Sequence of chain 1.A:
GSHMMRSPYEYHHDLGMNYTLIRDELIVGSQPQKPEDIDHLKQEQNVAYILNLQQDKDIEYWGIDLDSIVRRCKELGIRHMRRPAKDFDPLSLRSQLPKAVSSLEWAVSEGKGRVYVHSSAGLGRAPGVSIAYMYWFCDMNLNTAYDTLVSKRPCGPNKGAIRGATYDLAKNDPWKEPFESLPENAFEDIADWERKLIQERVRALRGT

A protein and the small-molecule ligand that binds it are described below.
Small molecule (SMILES): OC[C@H]1O[C@H](O[C@H]2[C@H](O)[C@@H](O)[C@@H](O[C@H]3[C@H](O)[C@@H](O)[C@@H](O[C@H]4[C@H](O)[C@@H](O)[C@@H](O[C@H]5[C@H](O)[C@@H](O)[C@@H](O)O[C@@H]5CO)O[C@@H]4CO)O[C@@H]3CO)O[C@@H]2CO)[C@H](O)[C@@H](O)[C@@H]1O

Binding-site contacts:
Ligand atom O2 contacts residue GLU177 of chain 1.A at 2.7 Å (salt-bridge).
Ligand atom O2 contacts residue LYS171 of chain 1.A at 2.9 Å (salt-bridge).
Ligand atom C2 contacts residue PHE187 of chain 1.A at 3.8 Å (hydrophobic).
Ligand atom O6 contacts residue GLC2 of chain 1.E at 3.0 Å (h-bond).
Ligand atom C1 contacts residue GLU177 of chain 1.A at 3.9 Å.
Ligand atom O3 contacts residue PHE187 of chain 1.A at 3.7 Å.
Ligand atom C2 contacts residue LYS171 of chain 1.A at 3.7 Å.
Ligand atom O6 contacts residue GLC1 of chain 1.E at 3.9 Å.
Ligand atom O3 contacts residue LYS171 of chain 1.A at 3.1 Å (salt-bridge).
Ligand atom C6 contacts residue GLC2 of chain 1.E at 3.5 Å.
Ligand atom C1 contacts residue PHE187 of chain 1.A at 3.8 Å (hydrophobic).
Ligand atom C4 contacts residue ASP189 of chain 1.A at 3.4 Å.
Ligand atom O3 contacts residue GLU194 of chain 1.A at 2.7 Å (salt-bridge).
Ligand atom O6 contacts residue ASN185 of chain 1.A at 2.8 Å (h-bond).
Ligand atom C1 contacts residue ASP189 of chain 1.A at 3.9 Å.
Ligand atom O6 contacts residue ASP189 of chain 1.A at 3.2 Å (salt-bridge).
Ligand atom C3 contacts residue GLU194 of chain 1.A at 3.8 Å.
Ligand atom O2 contacts residue GLC5 of chain 1.E at 3.3 Å.
Ligand atom O6 contacts residue ALA186 of chain 1.A at 3.6 Å.
Ligand atom O2 contacts residue GLC4 of chain 1.E at 3.2 Å (h-bond).
Ligand atom C2 contacts residue GLU177 of chain 1.A at 3.5 Å.
Ligand atom C6 contacts residue PHE187 of chain 1.A at 3.5 Å (hydrophobic).
Ligand atom O6 contacts residue PHE187 of chain 1.A at 3.4 Å (h-bond).
Ligand atom C3 contacts residue GLC4 of chain 1.E at 3.7 Å.
Ligand atom O6 contacts residue GLC3 of chain 1.E at 3.2 Å.
Ligand atom C5 contacts residue ASP189 of chain 1.A at 3.8 Å.
Ligand atom O3 contacts residue ALA191 of chain 1.A at 3.7 Å.
Ligand atom O5 contacts residue ASP189 of chain 1.A at 3.4 Å.
Ligand atom O3 contacts residue GLC5 of chain 1.E at 3.0 Å (h-bond).
Ligand atom O4 contacts residue GLC3 of chain 1.E at 3.2 Å (h-bond).
Ligand atom O2 contacts residue ALA191 of chain 1.A at 3.4 Å.
Ligand atom O2 contacts residue GLU194 of chain 1.A at 2.6 Å (salt-bridge).
Ligand atom C6 contacts residue ASP189 of chain 1.A at 3.2 Å.
Ligand atom O5 contacts residue ALA186 of chain 1.A at 3.7 Å.
Ligand atom O3 contacts residue GLC4 of chain 1.E at 3.4 Å (h-bond).
Ligand atom C2 contacts residue GLU194 of chain 1.A at 3.5 Å.
Ligand atom C6 contacts residue ALA186 of chain 1.A at 3.8 Å (hydrophobic).
Ligand atom O2 contacts residue PHE187 of chain 1.A at 3.5 Å.
Ligand atom C2 contacts residue LEU182 of chain 1.A at 3.8 Å (hydrophobic).
Ligand atom O5 contacts residue PHE187 of chain 1.A at 3.0 Å (h-bond).